Sequence of chain 2.B:
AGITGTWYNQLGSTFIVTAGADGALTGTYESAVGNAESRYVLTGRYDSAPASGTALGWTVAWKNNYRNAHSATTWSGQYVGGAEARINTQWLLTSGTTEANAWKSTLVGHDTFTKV

Binding-site contacts:
Ligand atom C8' contacts residue LEU98 of chain 1.A at 3.8 Å (hydrophobic).
Ligand atom C4 contacts residue ASP116 of chain 1.A at 3.2 Å.
Ligand atom O4' contacts residue ALA38 of chain 1.A at 2.4 Å (h-bond).
Ligand atom C3' contacts residue GLY36 of chain 1.A at 3.8 Å.
Ligand atom OXT contacts residue SER15 of chain 1.A at 2.5 Å (h-bond).
Ligand atom C contacts residue TYR31 of chain 1.A at 3.6 Å (hydrophobic).
Ligand atom C2' contacts residue SER33 of chain 1.A at 3.0 Å.
Ligand atom C3' contacts residue ALA38 of chain 1.A at 2.7 Å (hydrophobic).
Ligand atom O contacts residue SER33 of chain 1.A at 2.2 Å (h-bond).
Ligand atom C3 contacts residue ASP116 of chain 1.A at 3.1 Å.
Ligand atom C3' contacts residue SER33 of chain 1.A at 3.6 Å.
Ligand atom C4 contacts residue TRP96 of chain 1.A at 3.3 Å (hydrophobic).
Ligand atom O4' contacts residue ASN37 of chain 1.A at 2.2 Å.
Ligand atom C contacts residue SER15 of chain 1.A at 3.2 Å.
Ligand atom N1 contacts residue SER33 of chain 1.A at 3.5 Å (h-bond).
Ligand atom C4' contacts residue VAL35 of chain 1.A at 3.4 Å (hydrophobic).
Ligand atom N1 contacts residue TRP67 of chain 1.A at 3.6 Å.
Ligand atom OXT contacts residue ASN11 of chain 1.A at 3.0 Å (h-bond).
Ligand atom C1' contacts residue VAL35 of chain 1.A at 3.2 Å (hydrophobic).
Ligand atom C6' contacts residue ALA74 of chain 1.A at 3.7 Å (hydrophobic).
Ligand atom C4A contacts residue ASN37 of chain 1.A at 3.5 Å.
Ligand atom C4' contacts residue GLY36 of chain 1.A at 3.5 Å.
Ligand atom C contacts residue SER33 of chain 1.A at 3.4 Å.
Ligand atom C5' contacts residue ASN37 of chain 1.A at 3.3 Å.
Ligand atom C5' contacts residue ALA74 of chain 1.A at 3.6 Å (hydrophobic).
Ligand atom C4' contacts residue ALA38 of chain 1.A at 3.2 Å (hydrophobic).
Ligand atom C4' contacts residue ASN37 of chain 1.A at 3.2 Å.
Ligand atom O contacts residue SER15 of chain 1.A at 3.2 Å (h-bond).
Ligand atom C3' contacts residue VAL35 of chain 1.A at 2.6 Å (hydrophobic).
Ligand atom C6 contacts residue TRP108 of chain 2.B at 3.8 Å (hydrophobic).
Ligand atom C2' contacts residue VAL35 of chain 1.A at 2.4 Å (hydrophobic).
Ligand atom O4' contacts residue GLY36 of chain 1.A at 3.4 Å.
Ligand atom N1' contacts residue TRP67 of chain 1.A at 3.5 Å.
Ligand atom O contacts residue VAL35 of chain 1.A at 3.6 Å.
Ligand atom C5 contacts residue TRP96 of chain 1.A at 3.4 Å (hydrophobic).
Ligand atom C1' contacts residue TRP67 of chain 1.A at 3.8 Å (hydrophobic).
Ligand atom C4A contacts residue GLY36 of chain 1.A at 3.5 Å.
Ligand atom C7' contacts residue SER76 of chain 1.A at 3.6 Å.
Ligand atom C6' contacts residue SER76 of chain 1.A at 3.6 Å.
Ligand atom OXT contacts residue TYR31 of chain 1.A at 2.7 Å (h-bond).

Sequence of chain 1.A:
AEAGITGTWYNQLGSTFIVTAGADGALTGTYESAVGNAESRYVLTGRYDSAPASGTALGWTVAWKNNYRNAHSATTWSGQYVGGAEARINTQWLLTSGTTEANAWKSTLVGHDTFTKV

A small-molecule ligand and the protein it binds are described below.
Small molecule (SMILES): O=C(O)c1ccccc1/N=N/c1ccc(O)c2ccccc12